Sequence of chain 1.A:
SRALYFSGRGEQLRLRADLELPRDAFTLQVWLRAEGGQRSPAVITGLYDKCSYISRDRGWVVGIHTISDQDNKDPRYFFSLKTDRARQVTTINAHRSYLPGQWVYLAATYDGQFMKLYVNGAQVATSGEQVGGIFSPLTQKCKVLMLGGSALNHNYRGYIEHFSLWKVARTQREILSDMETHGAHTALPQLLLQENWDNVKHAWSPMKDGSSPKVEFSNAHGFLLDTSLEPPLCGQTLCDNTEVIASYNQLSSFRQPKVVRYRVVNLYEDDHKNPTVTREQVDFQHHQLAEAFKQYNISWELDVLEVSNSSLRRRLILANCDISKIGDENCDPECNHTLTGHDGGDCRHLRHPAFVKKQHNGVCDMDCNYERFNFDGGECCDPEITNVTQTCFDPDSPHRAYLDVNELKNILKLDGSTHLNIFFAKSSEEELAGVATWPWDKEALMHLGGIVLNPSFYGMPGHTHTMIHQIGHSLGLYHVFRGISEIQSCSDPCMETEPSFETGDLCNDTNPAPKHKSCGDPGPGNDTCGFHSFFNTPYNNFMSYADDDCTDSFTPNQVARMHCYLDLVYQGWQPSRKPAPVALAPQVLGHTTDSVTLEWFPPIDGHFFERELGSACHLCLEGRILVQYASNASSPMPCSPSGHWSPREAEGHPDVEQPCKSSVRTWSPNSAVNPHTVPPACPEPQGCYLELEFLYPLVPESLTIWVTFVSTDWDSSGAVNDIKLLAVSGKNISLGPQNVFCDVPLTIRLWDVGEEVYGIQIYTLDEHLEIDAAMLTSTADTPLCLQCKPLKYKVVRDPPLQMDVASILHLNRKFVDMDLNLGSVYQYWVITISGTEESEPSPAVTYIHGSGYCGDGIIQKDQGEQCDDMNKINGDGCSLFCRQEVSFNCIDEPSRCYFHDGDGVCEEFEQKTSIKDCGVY

A small-molecule ligand and the protein it binds are described below.
Small molecule (SMILES): CC(=O)N[C@@H]1[C@@H](O)[C@H](O)[C@@H](CO)O[C@H]1O

Binding-site contacts:
Ligand atom C3 contacts residue HIS656 of chain 1.A at 4.4 Å.
Ligand atom O6 contacts residue GLU703 of chain 1.A at 2.9 Å (salt-bridge).
Ligand atom O5 contacts residue GLU705 of chain 1.A at 2.9 Å (salt-bridge).
Ligand atom C1 contacts residue ASN644 of chain 1.A at 1.4 Å.
Ligand atom N2 contacts residue ASN644 of chain 1.A at 2.8 Å (h-bond).
Ligand atom C5 contacts residue HIS656 of chain 1.A at 3.9 Å.
Ligand atom C4 contacts residue GLU705 of chain 1.A at 4.2 Å.
Ligand atom C6 contacts residue HIS656 of chain 1.A at 4.1 Å.
Ligand atom C5 contacts residue SER646 of chain 1.A at 3.7 Å.
Ligand atom C7 contacts residue ASN644 of chain 1.A at 3.1 Å.
Ligand atom C2 contacts residue ASN644 of chain 1.A at 2.4 Å.
Ligand atom C4 contacts residue ASN644 of chain 1.A at 4.2 Å.
Ligand atom O7 contacts residue GLU705 of chain 1.A at 4.0 Å.
Ligand atom C8 contacts residue ASN644 of chain 1.A at 4.3 Å.
Ligand atom O5 contacts residue SER646 of chain 1.A at 3.9 Å.
Ligand atom C4 contacts residue HIS656 of chain 1.A at 4.0 Å.
Ligand atom O6 contacts residue GLU705 of chain 1.A at 2.6 Å (salt-bridge).
Ligand atom C5 contacts residue ASN644 of chain 1.A at 3.7 Å.
Ligand atom O5 contacts residue ASN644 of chain 1.A at 2.4 Å (h-bond).
Ligand atom C6 contacts residue GLU703 of chain 1.A at 3.9 Å.
Ligand atom C1 contacts residue GLU705 of chain 1.A at 3.8 Å.
Ligand atom C6 contacts residue SER646 of chain 1.A at 3.2 Å.
Ligand atom C5 contacts residue GLU705 of chain 1.A at 3.8 Å.
Ligand atom O7 contacts residue ASN644 of chain 1.A at 3.1 Å (h-bond).
Ligand atom O4 contacts residue HIS656 of chain 1.A at 3.0 Å.
Ligand atom C2 contacts residue GLU705 of chain 1.A at 4.2 Å.
Ligand atom C3 contacts residue ASN644 of chain 1.A at 3.7 Å.
Ligand atom O6 contacts residue SER646 of chain 1.A at 4.0 Å.
Ligand atom C6 contacts residue GLU705 of chain 1.A at 3.6 Å.